Sequence of chain 1.A:
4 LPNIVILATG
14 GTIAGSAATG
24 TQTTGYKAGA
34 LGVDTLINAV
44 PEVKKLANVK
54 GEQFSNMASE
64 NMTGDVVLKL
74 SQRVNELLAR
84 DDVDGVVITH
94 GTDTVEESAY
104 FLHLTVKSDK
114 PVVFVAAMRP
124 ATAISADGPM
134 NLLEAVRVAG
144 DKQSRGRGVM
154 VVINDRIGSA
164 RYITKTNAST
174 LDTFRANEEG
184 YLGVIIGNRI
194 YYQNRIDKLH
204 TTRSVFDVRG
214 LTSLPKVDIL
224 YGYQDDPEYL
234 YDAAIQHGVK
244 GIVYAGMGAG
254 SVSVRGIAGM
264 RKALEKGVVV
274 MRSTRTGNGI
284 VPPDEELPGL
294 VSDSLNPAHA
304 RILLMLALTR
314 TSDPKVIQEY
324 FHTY

A protein and the small-molecule ligand that binds it are described below.
Small molecule (SMILES): N[C@@H](CCCCO)C(=O)O

Binding-site contacts:
Ligand atom C contacts residue GLY94 of chain 1.A at 3.7 Å.
Ligand atom CA contacts residue ASP96 of chain 1.A at 3.8 Å.
Ligand atom N contacts residue GLU63 of chain 1.A at 2.9 Å (salt-bridge).
Ligand atom O contacts residue GLY14 of chain 1.A at 3.4 Å.
Ligand atom CB contacts residue THR15 of chain 1.A at 2.6 Å.
Ligand atom CG contacts residue THR15 of chain 1.A at 2.4 Å.
Ligand atom CB contacts residue THR95 of chain 1.A at 4.1 Å.
Ligand atom CE contacts residue MET121 of chain 1.A at 3.7 Å (hydrophobic).
Ligand atom CE contacts residue ALA120 of chain 1.A at 3.7 Å (hydrophobic).
Ligand atom OXT contacts residue SER62 of chain 1.A at 2.4 Å (h-bond).
Ligand atom O contacts residue ALA61 of chain 1.A at 3.3 Å.
Ligand atom OXT contacts residue ASP96 of chain 1.A at 3.2 Å.
Ligand atom C contacts residue ALA61 of chain 1.A at 4.1 Å (hydrophobic).
Ligand atom CE contacts residue THR95 of chain 1.A at 3.6 Å.
Ligand atom CE contacts residue THR15 of chain 1.A at 2.5 Å.
Ligand atom O contacts residue GLU63 of chain 1.A at 3.9 Å.
Ligand atom C contacts residue ASP96 of chain 1.A at 4.0 Å.
Ligand atom OZ contacts residue THR95 of chain 1.A at 2.6 Å (h-bond).
Ligand atom OZ contacts residue TYR29 of chain 1.A at 3.4 Å (h-bond).
Ligand atom C contacts residue GLU63 of chain 1.A at 3.4 Å.
Ligand atom C contacts residue SER62 of chain 1.A at 3.3 Å.
Ligand atom CD contacts residue TYR29 of chain 1.A at 1.2 Å (hydrophobic).
Ligand atom O contacts residue SER62 of chain 1.A at 2.7 Å (h-bond).
Ligand atom OXT contacts residue GLU63 of chain 1.A at 3.4 Å (salt-bridge).
Ligand atom O contacts residue ALA31 of chain 1.A at 3.9 Å.
Ligand atom CE contacts residue TYR29 of chain 1.A at 2.2 Å (hydrophobic).
Ligand atom CA contacts residue ALA31 of chain 1.A at 4.0 Å (hydrophobic).
Ligand atom O contacts residue GLY94 of chain 1.A at 3.2 Å.
Ligand atom OZ contacts residue ALA120 of chain 1.A at 3.0 Å (h-bond).
Ligand atom N contacts residue SER254 of chain 1.C at 4.1 Å.
Ligand atom CG contacts residue TYR29 of chain 1.A at 2.4 Å (hydrophobic).
Ligand atom CA contacts residue THR15 of chain 1.A at 3.9 Å.
Ligand atom OXT contacts residue THR95 of chain 1.A at 3.8 Å.
Ligand atom OZ contacts residue THR15 of chain 1.A at 2.6 Å (h-bond).
Ligand atom CD contacts residue THR15 of chain 1.A at 1.6 Å.
Ligand atom CA contacts residue GLU63 of chain 1.A at 3.5 Å.
Ligand atom CB contacts residue TYR29 of chain 1.A at 3.6 Å (hydrophobic).
Ligand atom N contacts residue ASP96 of chain 1.A at 2.7 Å (salt-bridge).
Ligand atom OXT contacts residue GLY94 of chain 1.A at 3.8 Å.
Ligand atom OZ contacts residue MET121 of chain 1.A at 4.0 Å.

Sequence of chain 1.C:
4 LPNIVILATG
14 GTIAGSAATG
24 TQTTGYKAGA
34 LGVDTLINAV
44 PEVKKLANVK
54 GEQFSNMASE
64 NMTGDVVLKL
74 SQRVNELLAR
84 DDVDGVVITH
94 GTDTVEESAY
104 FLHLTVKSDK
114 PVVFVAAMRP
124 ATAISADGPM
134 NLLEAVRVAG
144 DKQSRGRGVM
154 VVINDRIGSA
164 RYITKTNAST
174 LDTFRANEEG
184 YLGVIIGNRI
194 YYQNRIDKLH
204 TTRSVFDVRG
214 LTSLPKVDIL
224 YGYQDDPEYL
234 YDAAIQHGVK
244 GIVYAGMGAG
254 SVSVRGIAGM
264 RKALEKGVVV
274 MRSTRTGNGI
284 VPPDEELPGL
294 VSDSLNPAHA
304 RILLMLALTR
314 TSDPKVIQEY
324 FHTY